Sequence of chain 1.B:
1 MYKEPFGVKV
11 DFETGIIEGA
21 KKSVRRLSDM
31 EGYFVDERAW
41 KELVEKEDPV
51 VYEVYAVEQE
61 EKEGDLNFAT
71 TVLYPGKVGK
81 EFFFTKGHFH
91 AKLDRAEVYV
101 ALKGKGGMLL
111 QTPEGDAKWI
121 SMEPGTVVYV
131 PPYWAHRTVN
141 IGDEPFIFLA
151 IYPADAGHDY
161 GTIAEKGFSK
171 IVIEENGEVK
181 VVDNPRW

Binding-site contacts:
Ligand atom O4 contacts residue HIS158 of chain 1.B at 3.8 Å.
Ligand atom C1 contacts residue GLU97 of chain 1.B at 3.6 Å.
Ligand atom O2 contacts residue NI1 of chain 1.F at 2.4 Å (h-bond).
Ligand atom O5 contacts residue THR71 of chain 1.B at 2.7 Å (h-bond).
Ligand atom O3P contacts residue HIS88 of chain 1.B at 3.3 Å (h-bond).
Ligand atom O3P contacts residue LYS86 of chain 1.B at 3.8 Å.
Ligand atom O6 contacts residue THR85 of chain 1.B at 3.4 Å.
Ligand atom C3 contacts residue TYR99 of chain 1.B at 3.7 Å (hydrophobic).
Ligand atom C1 contacts residue HIS88 of chain 1.B at 3.8 Å.
Ligand atom O3P contacts residue THR85 of chain 1.B at 3.9 Å.
Ligand atom C2 contacts residue NI1 of chain 1.F at 3.2 Å.
Ligand atom C5 contacts residue THR71 of chain 1.B at 3.3 Å.
Ligand atom O2 contacts residue TYR99 of chain 1.B at 2.5 Å (h-bond).
Ligand atom C1 contacts residue HIS158 of chain 1.B at 3.1 Å.
Ligand atom C1 contacts residue TYR152 of chain 1.B at 3.8 Å (hydrophobic).
Ligand atom O1P contacts residue HIS88 of chain 1.B at 3.2 Å (h-bond).
Ligand atom C2 contacts residue GLU97 of chain 1.B at 3.1 Å.
Ligand atom C1 contacts residue NI1 of chain 1.F at 3.0 Å.
Ligand atom O1A contacts residue TYR152 of chain 1.B at 3.8 Å.
Ligand atom O2P contacts residue TYR52 of chain 1.B at 2.5 Å (h-bond).
Ligand atom O1P contacts residue TYR160 of chain 1.B at 2.7 Å (h-bond).
Ligand atom O2 contacts residue HIS88 of chain 1.B at 3.2 Å.
Ligand atom O3 contacts residue ALA69 of chain 1.B at 3.8 Å.
Ligand atom O2 contacts residue GLU97 of chain 1.B at 3.0 Å (salt-bridge).
Ligand atom O1 contacts residue TYR152 of chain 1.B at 3.1 Å.
Ligand atom O4 contacts residue HIS88 of chain 1.B at 3.5 Å.
Ligand atom P contacts residue TYR160 of chain 1.B at 3.7 Å.
Ligand atom P contacts residue HIS88 of chain 1.B at 3.8 Å.
Ligand atom O1A contacts residue NI1 of chain 1.F at 2.1 Å (h-bond).
Ligand atom O2P contacts residue TYR160 of chain 1.B at 3.7 Å.
Ligand atom C2 contacts residue TYR99 of chain 1.B at 3.4 Å (hydrophobic).
Ligand atom C6 contacts residue TYR52 of chain 1.B at 3.6 Å (hydrophobic).
Ligand atom O3P contacts residue TYR160 of chain 1.B at 3.6 Å.
Ligand atom O1A contacts residue HIS88 of chain 1.B at 3.1 Å (h-bond).
Ligand atom O1 contacts residue HIS158 of chain 1.B at 2.8 Å (h-bond).
Ligand atom O1A contacts residue GLU97 of chain 1.B at 2.8 Å (salt-bridge).
Ligand atom O2 contacts residue HIS136 of chain 1.B at 3.3 Å (h-bond).
Ligand atom O5 contacts residue PHE148 of chain 1.B at 3.4 Å.
Ligand atom O1A contacts residue HIS158 of chain 1.B at 2.8 Å (h-bond).
Ligand atom O3P contacts residue GLY87 of chain 1.B at 2.7 Å (h-bond).

A small-molecule ligand and the protein it binds are described below.
Small molecule (SMILES): O=C(O)[C@H](O)[C@@H](O)[C@H](O)[C@H](O)COP(=O)(O)O